Sequence of chain 1.E:
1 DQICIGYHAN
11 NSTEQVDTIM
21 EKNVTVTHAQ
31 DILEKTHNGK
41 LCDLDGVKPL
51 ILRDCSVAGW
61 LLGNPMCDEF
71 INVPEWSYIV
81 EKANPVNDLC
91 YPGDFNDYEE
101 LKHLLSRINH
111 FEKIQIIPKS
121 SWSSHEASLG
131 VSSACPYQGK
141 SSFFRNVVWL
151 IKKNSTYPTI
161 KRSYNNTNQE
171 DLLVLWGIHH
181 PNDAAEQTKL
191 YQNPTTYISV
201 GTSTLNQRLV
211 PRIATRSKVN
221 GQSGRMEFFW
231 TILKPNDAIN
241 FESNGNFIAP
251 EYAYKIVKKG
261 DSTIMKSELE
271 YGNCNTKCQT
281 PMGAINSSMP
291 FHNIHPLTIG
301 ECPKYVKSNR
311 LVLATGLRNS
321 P

The small molecule below binds the protein below.
Small molecule (SMILES): CC(=O)N[C@@H]1[C@@H](O[C@@H]2O[C@@H](C)[C@@H](O)[C@@H](O)[C@@H]2O)[C@H](O[C@H]2O[C@H](CO)[C@H](O)[C@H](O[C@]3(C(=O)O)C[C@H](O)[C@@H](NC(C)=O)[C@H]([C@H](O)[C@H](O)CO)O3)[C@H]2O)[C@@H](CO)O[C@H]1O

Binding-site contacts:
Ligand atom O9 contacts residue HIS179 of chain 1.E at 3.3 Å (h-bond).
Ligand atom C8 contacts residue GLU186 of chain 1.E at 3.8 Å.
Ligand atom C9 contacts residue HIS179 of chain 1.E at 3.5 Å.
Ligand atom C1 contacts residue SER132 of chain 1.E at 3.5 Å.
Ligand atom O3 contacts residue LYS218 of chain 1.E at 2.6 Å (salt-bridge).
Ligand atom C11 contacts residue LEU190 of chain 1.E at 4.0 Å (hydrophobic).
Ligand atom O6 contacts residue GLN222 of chain 1.E at 4.0 Å.
Ligand atom C4 contacts residue VAL131 of chain 1.E at 3.7 Å (hydrophobic).
Ligand atom C9 contacts residue GLU186 of chain 1.E at 3.5 Å.
Ligand atom C11 contacts residue VAL131 of chain 1.E at 3.7 Å (hydrophobic).
Ligand atom O1A contacts residue GLN222 of chain 1.E at 3.2 Å (h-bond).
Ligand atom O1A contacts residue SER133 of chain 1.E at 3.7 Å.
Ligand atom O8 contacts residue TYR91 of chain 1.E at 3.2 Å (h-bond).
Ligand atom C7 contacts residue TRP149 of chain 1.E at 3.9 Å (hydrophobic).
Ligand atom C11 contacts residue GLY130 of chain 1.E at 3.8 Å.
Ligand atom C1 contacts residue SER133 of chain 1.E at 3.6 Å.
Ligand atom O9 contacts residue GLU186 of chain 1.E at 2.9 Å (salt-bridge).
Ligand atom O4 contacts residue GLN222 of chain 1.E at 2.7 Å (h-bond).
Ligand atom C4 contacts residue GLN222 of chain 1.E at 3.6 Å.
Ligand atom C11 contacts residue LEU129 of chain 1.E at 3.4 Å (hydrophobic).
Ligand atom C5 contacts residue VAL131 of chain 1.E at 3.9 Å (hydrophobic).
Ligand atom O9 contacts residue TYR91 of chain 1.E at 3.1 Å (h-bond).
Ligand atom C10 contacts residue LEU190 of chain 1.E at 3.9 Å (hydrophobic).
Ligand atom O1B contacts residue GLN222 of chain 1.E at 3.6 Å.
Ligand atom C9 contacts residue TYR91 of chain 1.E at 3.5 Å (hydrophobic).
Ligand atom C1 contacts residue GLN222 of chain 1.E at 3.4 Å.
Ligand atom C6 contacts residue GLU186 of chain 1.E at 3.9 Å.
Ligand atom O1A contacts residue SER132 of chain 1.E at 2.6 Å (h-bond).
Ligand atom C10 contacts residue VAL131 of chain 1.E at 3.8 Å (hydrophobic).
Ligand atom O10 contacts residue LEU190 of chain 1.E at 3.0 Å.
Ligand atom O9 contacts residue GLY224 of chain 1.E at 3.9 Å.
Ligand atom O8 contacts residue GLN222 of chain 1.E at 3.0 Å (h-bond).
Ligand atom O3 contacts residue GLN222 of chain 1.E at 3.5 Å (h-bond).
Ligand atom C8 contacts residue TYR91 of chain 1.E at 4.0 Å (hydrophobic).
Ligand atom O7 contacts residue GLU186 of chain 1.E at 3.9 Å.
Ligand atom O1B contacts residue SER133 of chain 1.E at 2.7 Å (h-bond).
Ligand atom O1B contacts residue SER132 of chain 1.E at 3.5 Å.
Ligand atom O9 contacts residue ASN182 of chain 1.E at 3.5 Å (h-bond).
Ligand atom C3 contacts residue LYS218 of chain 1.E at 3.5 Å.
Ligand atom N5 contacts residue VAL131 of chain 1.E at 3.0 Å (h-bond).